Sequence of chain 1.A:
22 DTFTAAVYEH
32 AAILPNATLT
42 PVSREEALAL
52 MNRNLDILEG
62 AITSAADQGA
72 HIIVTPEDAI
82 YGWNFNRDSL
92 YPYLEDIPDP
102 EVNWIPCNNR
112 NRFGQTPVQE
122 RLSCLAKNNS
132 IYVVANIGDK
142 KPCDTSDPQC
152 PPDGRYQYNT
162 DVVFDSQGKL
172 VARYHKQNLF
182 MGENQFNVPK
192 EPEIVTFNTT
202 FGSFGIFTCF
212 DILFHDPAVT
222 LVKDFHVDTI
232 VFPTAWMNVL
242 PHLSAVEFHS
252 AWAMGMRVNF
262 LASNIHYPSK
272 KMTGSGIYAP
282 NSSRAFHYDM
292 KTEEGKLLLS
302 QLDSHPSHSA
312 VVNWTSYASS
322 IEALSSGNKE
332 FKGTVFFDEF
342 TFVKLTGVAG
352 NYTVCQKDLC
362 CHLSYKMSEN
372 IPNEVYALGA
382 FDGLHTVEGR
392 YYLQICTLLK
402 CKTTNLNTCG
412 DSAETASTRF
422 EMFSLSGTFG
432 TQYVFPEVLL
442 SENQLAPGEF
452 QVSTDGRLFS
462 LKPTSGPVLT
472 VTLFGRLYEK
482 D

Binding-site contacts:
Ligand atom C5 contacts residue ASN352 of chain 1.A at 3.6 Å.
Ligand atom N2 contacts residue ASN352 of chain 1.A at 2.9 Å (h-bond).
Ligand atom C8 contacts residue GLY351 of chain 1.A at 3.8 Å.
Ligand atom C1 contacts residue SER365 of chain 1.A at 4.5 Å.
Ligand atom C2 contacts residue ASN352 of chain 1.A at 2.5 Å.
Ligand atom C4 contacts residue ASN352 of chain 1.A at 4.2 Å.
Ligand atom O5 contacts residue ASN352 of chain 1.A at 2.3 Å (h-bond).
Ligand atom C1 contacts residue ASN352 of chain 1.A at 1.4 Å.
Ligand atom C7 contacts residue ASN352 of chain 1.A at 3.2 Å.
Ligand atom O7 contacts residue ASN352 of chain 1.A at 3.0 Å (h-bond).
Ligand atom C7 contacts residue GLY351 of chain 1.A at 4.1 Å.
Ligand atom C3 contacts residue ASN352 of chain 1.A at 3.8 Å.
Ligand atom C8 contacts residue ALA350 of chain 1.A at 4.0 Å (hydrophobic).

This small molecule binds to this protein.
Small molecule (SMILES): CC(=O)N[C@@H]1[C@@H](O)[C@H](O)[C@@H](CO)O[C@H]1O